A small-molecule ligand and the protein it binds are described below.
Small molecule (SMILES): CNC(=O)CN1C(=O)c2ccc(Cl)cc2[C@H](C(=O)Nc2cncc3cc(S(C)(=O)=O)ccc23)[C@H]1C

Binding-site contacts:
Ligand atom CL contacts residue HIS41 of chain 1.B at 3.3 Å.
Ligand atom C9 contacts residue SER144 of chain 1.B at 3.8 Å.
Ligand atom C19 contacts residue HIS164 of chain 1.B at 3.7 Å.
Ligand atom C19 contacts residue MET165 of chain 1.B at 3.5 Å (hydrophobic).
Ligand atom C21 contacts residue ARG188 of chain 1.B at 3.6 Å.
Ligand atom C contacts residue GLU166 of chain 1.B at 3.7 Å.
Ligand atom O2 contacts residue SER1 of chain 1.A at 3.2 Å (h-bond).
Ligand atom C16 contacts residue SER1 of chain 1.A at 3.7 Å.
Ligand atom C9 contacts residue PHE140 of chain 1.B at 3.5 Å (hydrophobic).
Ligand atom O1 contacts residue MET165 of chain 1.B at 3.5 Å.
Ligand atom C19 contacts residue MET49 of chain 1.B at 3.6 Å (hydrophobic).
Ligand atom C10 contacts residue LEU141 of chain 1.B at 3.7 Å (hydrophobic).
Ligand atom N3 contacts residue SER144 of chain 1.B at 3.5 Å (h-bond).
Ligand atom C9 contacts residue LEU141 of chain 1.B at 3.6 Å (hydrophobic).
Ligand atom C20 contacts residue ARG188 of chain 1.B at 3.6 Å.
Ligand atom C13 contacts residue ASN142 of chain 1.B at 3.5 Å.
Ligand atom C11 contacts residue GLU166 of chain 1.B at 3.4 Å.
Ligand atom C9 contacts residue HIS163 of chain 1.B at 3.8 Å.
Ligand atom C10 contacts residue GLU166 of chain 1.B at 3.7 Å.
Ligand atom C14 contacts residue ASN142 of chain 1.B at 3.4 Å.
Ligand atom C20 contacts residue MET165 of chain 1.B at 3.6 Å (hydrophobic).
Ligand atom C11 contacts residue ASN142 of chain 1.B at 3.8 Å.
Ligand atom C8 contacts residue CYS145 of chain 1.B at 3.8 Å (hydrophobic).
Ligand atom C9 contacts residue GLU166 of chain 1.B at 3.6 Å.
Ligand atom C20 contacts residue MET49 of chain 1.B at 3.7 Å (hydrophobic).
Ligand atom C8 contacts residue HIS163 of chain 1.B at 3.3 Å.
Ligand atom O1 contacts residue GLU166 of chain 1.B at 3.0 Å (salt-bridge).
Ligand atom CL contacts residue HIS164 of chain 1.B at 3.5 Å.
Ligand atom C11 contacts residue LEU141 of chain 1.B at 3.6 Å (hydrophobic).
Ligand atom C4 contacts residue GLN189 of chain 1.B at 3.7 Å.
Ligand atom C8 contacts residue GLU166 of chain 1.B at 3.7 Å.
Ligand atom C11 contacts residue PHE140 of chain 1.B at 3.5 Å (hydrophobic).
Ligand atom N3 contacts residue HIS163 of chain 1.B at 2.7 Å (h-bond).
Ligand atom C18 contacts residue MET165 of chain 1.B at 3.6 Å (hydrophobic).
Ligand atom C18 contacts residue HIS164 of chain 1.B at 3.2 Å.
Ligand atom C8 contacts residue MET165 of chain 1.B at 3.8 Å (hydrophobic).
Ligand atom O4 contacts residue GLN189 of chain 1.B at 3.5 Å.
Ligand atom C2 contacts residue GLN189 of chain 1.B at 3.7 Å.
Ligand atom C16 contacts residue GLU166 of chain 1.B at 3.5 Å.
Ligand atom CL contacts residue ASP187 of chain 1.B at 3.4 Å.

Sequence of chain 1.B:
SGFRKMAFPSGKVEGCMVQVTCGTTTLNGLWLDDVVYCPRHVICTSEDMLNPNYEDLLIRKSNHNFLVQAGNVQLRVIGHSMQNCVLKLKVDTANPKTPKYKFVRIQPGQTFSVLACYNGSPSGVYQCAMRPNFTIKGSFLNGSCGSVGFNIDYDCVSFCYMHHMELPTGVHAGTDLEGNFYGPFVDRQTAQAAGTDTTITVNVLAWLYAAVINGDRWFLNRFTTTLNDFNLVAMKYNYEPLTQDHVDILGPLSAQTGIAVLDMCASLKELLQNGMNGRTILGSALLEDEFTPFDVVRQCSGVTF

Sequence of chain 1.A:
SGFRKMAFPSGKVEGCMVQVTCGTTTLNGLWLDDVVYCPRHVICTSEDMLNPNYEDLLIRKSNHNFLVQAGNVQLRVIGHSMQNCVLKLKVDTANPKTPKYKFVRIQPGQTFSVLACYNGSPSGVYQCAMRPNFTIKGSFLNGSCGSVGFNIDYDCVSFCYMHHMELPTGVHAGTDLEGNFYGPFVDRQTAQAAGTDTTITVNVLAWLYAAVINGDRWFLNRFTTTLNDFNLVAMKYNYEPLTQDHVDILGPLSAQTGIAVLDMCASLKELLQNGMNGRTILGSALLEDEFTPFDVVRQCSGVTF